Binding-site contacts:
Ligand atom O49 contacts residue GLY151 of chain 1.D at 3.1 Å (h-bond).
Ligand atom C18 contacts residue ALA171 of chain 1.D at 3.5 Å (hydrophobic).
Ligand atom O20 contacts residue ALA171 of chain 1.D at 3.2 Å (h-bond).
Ligand atom C18 contacts residue THR170 of chain 1.D at 3.6 Å.
Ligand atom O49 contacts residue SER153 of chain 1.D at 2.9 Å (h-bond).
Ligand atom N06 contacts residue HIS71 of chain 1.D at 3.5 Å (h-bond).
Ligand atom O45 contacts residue LEU149 of chain 1.D at 3.3 Å (h-bond).
Ligand atom C01 contacts residue ILE146 of chain 1.D at 3.5 Å (hydrophobic).
Ligand atom C10 contacts residue HIS71 of chain 1.D at 3.4 Å.
Ligand atom O15 contacts residue ALA171 of chain 1.D at 2.9 Å (h-bond).
Ligand atom C09 contacts residue HIS71 of chain 1.D at 3.7 Å.
Ligand atom O45 contacts residue SER152 of chain 1.D at 3.6 Å.
Ligand atom N46 contacts residue HIS71 of chain 1.D at 3.1 Å (h-bond).
Ligand atom O45 contacts residue GLY151 of chain 1.D at 3.1 Å (h-bond).
Ligand atom C21 contacts residue THR170 of chain 1.D at 3.6 Å.
Ligand atom C50 contacts residue HIS71 of chain 1.D at 3.5 Å.
Ligand atom O48 contacts residue GLY151 of chain 1.D at 3.1 Å (h-bond).
Ligand atom O20 contacts residue THR170 of chain 1.D at 3.1 Å.
Ligand atom O45 contacts residue LYS150 of chain 1.D at 3.3 Å.
Ligand atom C22 contacts residue THR170 of chain 1.D at 3.4 Å.
Ligand atom O15 contacts residue THR170 of chain 1.D at 3.4 Å.
Ligand atom N46 contacts residue SER153 of chain 1.D at 3.4 Å (h-bond).
Ligand atom N41 contacts residue HIS71 of chain 1.D at 3.4 Å.
Ligand atom C44 contacts residue SER153 of chain 1.D at 3.3 Å.
Ligand atom N06 contacts residue ARG169 of chain 1.D at 3.2 Å (salt-bridge).
Ligand atom C04 contacts residue ARG169 of chain 1.D at 3.4 Å.
Ligand atom C52 contacts residue HIS71 of chain 1.D at 3.6 Å.
Ligand atom C07 contacts residue HIS71 of chain 1.D at 3.6 Å.
Ligand atom C02 contacts residue LEU149 of chain 1.D at 3.3 Å (hydrophobic).
Ligand atom O49 contacts residue PHE57 of chain 1.D at 3.5 Å.
Ligand atom C04 contacts residue SER153 of chain 1.D at 3.7 Å.
Ligand atom C35 contacts residue HIS71 of chain 1.D at 3.2 Å.
Ligand atom S47 contacts residue SER153 of chain 1.D at 3.5 Å (h-bond).
Ligand atom C40 contacts residue HIS71 of chain 1.D at 3.0 Å.
Ligand atom C04 contacts residue PHE168 of chain 1.D at 3.3 Å (hydrophobic).
Ligand atom C52 contacts residue GLY72 of chain 1.D at 3.6 Å.
Ligand atom O45 contacts residue SER153 of chain 1.D at 3.5 Å (h-bond).
Ligand atom C39 contacts residue HIS71 of chain 1.D at 3.4 Å.
Ligand atom C51 contacts residue GLN55 of chain 1.D at 3.6 Å.
Ligand atom N17 contacts residue ALA171 of chain 1.D at 2.9 Å (h-bond).

The small molecule below binds the protein below.
Small molecule (SMILES): CCc1nc2ccc(OC)cc2nc1O[C@@H]1C[C@@H](C(=O)N[C@]2(C(=O)NS(=O)(=O)C3CC3)C[C@H]2CC)N(C(=O)[C@@H](NC(=O)OC(C)(C)C)C(C)(C)C)C1

Sequence of chain 1.D:
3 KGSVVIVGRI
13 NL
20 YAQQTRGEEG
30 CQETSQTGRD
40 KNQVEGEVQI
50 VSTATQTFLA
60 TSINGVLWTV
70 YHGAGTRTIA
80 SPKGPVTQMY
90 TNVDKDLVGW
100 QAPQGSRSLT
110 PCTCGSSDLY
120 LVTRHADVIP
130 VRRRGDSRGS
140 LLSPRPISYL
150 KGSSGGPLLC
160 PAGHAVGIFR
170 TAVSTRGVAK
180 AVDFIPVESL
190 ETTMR